Binding-site contacts:
Ligand atom NE1 contacts residue GLN45 of chain 1.L at 2.9 Å (h-bond).
Ligand atom CG contacts residue SER51 of chain 1.M at 3.9 Å.
Ligand atom CA contacts residue HIS31 of chain 1.L at 4.0 Å.
Ligand atom CB contacts residue THR23 of chain 1.M at 3.7 Å.
Ligand atom CD1 contacts residue THR47 of chain 1.L at 3.8 Å.
Ligand atom O contacts residue THR47 of chain 1.L at 3.5 Å (h-bond).
Ligand atom CE2 contacts residue THR50 of chain 1.L at 3.9 Å.
Ligand atom OXT contacts residue THR50 of chain 1.L at 2.7 Å (h-bond).
Ligand atom CA contacts residue GLY25 of chain 1.M at 3.5 Å.
Ligand atom CZ2 contacts residue THR50 of chain 1.L at 3.9 Å.
Ligand atom CB contacts residue SER51 of chain 1.M at 3.4 Å.
Ligand atom CA contacts residue THR23 of chain 1.M at 3.8 Å.
Ligand atom C contacts residue GLY25 of chain 1.M at 3.5 Å.
Ligand atom N contacts residue ASP27 of chain 1.M at 2.9 Å (salt-bridge).
Ligand atom O contacts residue SER51 of chain 1.M at 2.9 Å (h-bond).
Ligand atom OXT contacts residue HIS31 of chain 1.L at 3.6 Å.
Ligand atom CE3 contacts residue HIS32 of chain 1.L at 3.9 Å.
Ligand atom O contacts residue ARG24 of chain 1.M at 3.6 Å.
Ligand atom CA contacts residue SER51 of chain 1.M at 4.0 Å.
Ligand atom CA contacts residue THR28 of chain 1.M at 3.2 Å.
Ligand atom CE3 contacts residue HIS31 of chain 1.L at 4.0 Å.
Ligand atom C contacts residue THR47 of chain 1.L at 3.4 Å.
Ligand atom CD1 contacts residue SER51 of chain 1.M at 3.6 Å.
Ligand atom CZ3 contacts residue HIS32 of chain 1.L at 3.9 Å.
Ligand atom CZ2 contacts residue ALA44 of chain 1.L at 4.0 Å (hydrophobic).
Ligand atom CB contacts residue THR28 of chain 1.M at 3.5 Å.
Ligand atom CD2 contacts residue THR50 of chain 1.L at 4.0 Å.
Ligand atom N contacts residue GLY25 of chain 1.M at 2.7 Å (h-bond).
Ligand atom OXT contacts residue HIS49 of chain 1.L at 3.9 Å.
Ligand atom N contacts residue ARG24 of chain 1.M at 3.9 Å.
Ligand atom N contacts residue THR23 of chain 1.M at 2.9 Å (h-bond).
Ligand atom C contacts residue SER51 of chain 1.M at 3.6 Å.
Ligand atom N contacts residue THR28 of chain 1.M at 2.8 Å (h-bond).
Ligand atom C contacts residue THR50 of chain 1.L at 3.9 Å.
Ligand atom O contacts residue GLY25 of chain 1.M at 3.0 Å (h-bond).
Ligand atom CH2 contacts residue GLY21 of chain 1.L at 3.4 Å.
Ligand atom NE1 contacts residue ALA44 of chain 1.L at 3.8 Å.
Ligand atom OXT contacts residue THR47 of chain 1.L at 2.5 Å (h-bond).
Ligand atom CZ3 contacts residue GLY21 of chain 1.L at 3.6 Å.
Ligand atom CD1 contacts residue GLN45 of chain 1.L at 3.6 Å.

Sequence of chain 1.L:
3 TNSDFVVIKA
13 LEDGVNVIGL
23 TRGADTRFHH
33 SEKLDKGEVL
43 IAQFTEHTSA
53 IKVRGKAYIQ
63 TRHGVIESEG

Sequence of chain 1.M:
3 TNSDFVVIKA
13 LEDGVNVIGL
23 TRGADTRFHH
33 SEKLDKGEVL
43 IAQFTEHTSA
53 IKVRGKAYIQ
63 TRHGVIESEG

The protein below binds the small molecule below.
Small molecule (SMILES): N[C@@H](Cc1c[nH]c2ccccc12)C(=O)O